A small-molecule ligand and the protein it binds are described below.
Small molecule (SMILES): CC(=O)N[C@@H]1[C@@H](O)[C@H](O)[C@@H](CO)O[C@H]1O

Sequence of chain 42.N:
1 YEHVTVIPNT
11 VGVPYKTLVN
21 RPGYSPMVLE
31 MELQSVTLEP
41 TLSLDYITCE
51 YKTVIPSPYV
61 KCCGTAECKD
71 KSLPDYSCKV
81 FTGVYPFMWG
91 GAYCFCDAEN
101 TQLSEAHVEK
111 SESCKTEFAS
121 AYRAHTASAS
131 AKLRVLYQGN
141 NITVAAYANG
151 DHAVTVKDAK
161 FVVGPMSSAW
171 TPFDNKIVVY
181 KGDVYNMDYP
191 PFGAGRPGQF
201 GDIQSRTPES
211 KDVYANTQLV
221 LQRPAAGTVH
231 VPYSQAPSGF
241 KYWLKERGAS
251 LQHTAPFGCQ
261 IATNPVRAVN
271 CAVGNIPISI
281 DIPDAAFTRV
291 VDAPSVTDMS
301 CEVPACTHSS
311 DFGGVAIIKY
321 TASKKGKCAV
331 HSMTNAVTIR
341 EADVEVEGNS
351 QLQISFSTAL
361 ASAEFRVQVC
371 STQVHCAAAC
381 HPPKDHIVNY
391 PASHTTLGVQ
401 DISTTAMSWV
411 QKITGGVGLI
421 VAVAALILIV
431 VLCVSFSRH

Sequence of chain 42.O:
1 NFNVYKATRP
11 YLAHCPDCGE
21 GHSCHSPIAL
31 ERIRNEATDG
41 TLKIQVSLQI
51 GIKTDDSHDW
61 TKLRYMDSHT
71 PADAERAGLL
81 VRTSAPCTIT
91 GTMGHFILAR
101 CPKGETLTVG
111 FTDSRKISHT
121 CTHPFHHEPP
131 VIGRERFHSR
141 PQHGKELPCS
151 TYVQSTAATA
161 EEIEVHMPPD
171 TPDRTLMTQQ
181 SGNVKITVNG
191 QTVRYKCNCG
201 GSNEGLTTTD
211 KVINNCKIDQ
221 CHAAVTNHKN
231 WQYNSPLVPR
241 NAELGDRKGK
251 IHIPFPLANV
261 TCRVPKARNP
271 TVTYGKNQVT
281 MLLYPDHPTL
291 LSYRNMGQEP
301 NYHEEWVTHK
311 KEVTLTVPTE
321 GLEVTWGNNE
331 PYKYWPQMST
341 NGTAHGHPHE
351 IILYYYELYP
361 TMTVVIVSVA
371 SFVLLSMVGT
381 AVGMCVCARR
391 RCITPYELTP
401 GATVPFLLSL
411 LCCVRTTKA

Binding-site contacts:
Ligand atom C8 contacts residue ASN259 of chain 42.O at 4.2 Å.
Ligand atom C8 contacts residue LEU257 of chain 42.O at 4.1 Å (hydrophobic).
Ligand atom N2 contacts residue ASN259 of chain 42.O at 2.8 Å (h-bond).
Ligand atom O3 contacts residue LYS115 of chain 42.N at 3.6 Å (salt-bridge).
Ligand atom O4 contacts residue LYS181 of chain 42.N at 2.7 Å (salt-bridge).
Ligand atom C6 contacts residue LYS181 of chain 42.N at 3.4 Å.
Ligand atom O4 contacts residue PHE118 of chain 42.N at 4.1 Å.
Ligand atom C4 contacts residue ASN259 of chain 42.O at 4.2 Å.
Ligand atom O6 contacts residue LYS181 of chain 42.N at 3.4 Å (salt-bridge).
Ligand atom C2 contacts residue ASN259 of chain 42.O at 2.4 Å.
Ligand atom C3 contacts residue LYS115 of chain 42.N at 4.3 Å.
Ligand atom C1 contacts residue ASN259 of chain 42.O at 1.4 Å.
Ligand atom C4 contacts residue LYS181 of chain 42.N at 3.6 Å.
Ligand atom O7 contacts residue ASN259 of chain 42.O at 3.2 Å (h-bond).
Ligand atom C7 contacts residue ASN259 of chain 42.O at 3.2 Å.
Ligand atom C3 contacts residue ASN259 of chain 42.O at 3.7 Å.
Ligand atom N2 contacts residue THR116 of chain 42.N at 4.1 Å.
Ligand atom O5 contacts residue ASN259 of chain 42.O at 2.3 Å (h-bond).
Ligand atom C5 contacts residue LYS181 of chain 42.N at 3.4 Å.
Ligand atom C8 contacts residue ALA258 of chain 42.O at 3.7 Å (hydrophobic).
Ligand atom C5 contacts residue ASN259 of chain 42.O at 3.6 Å.
Ligand atom C8 contacts residue THR116 of chain 42.N at 4.3 Å.